Sequence of chain 14.A:
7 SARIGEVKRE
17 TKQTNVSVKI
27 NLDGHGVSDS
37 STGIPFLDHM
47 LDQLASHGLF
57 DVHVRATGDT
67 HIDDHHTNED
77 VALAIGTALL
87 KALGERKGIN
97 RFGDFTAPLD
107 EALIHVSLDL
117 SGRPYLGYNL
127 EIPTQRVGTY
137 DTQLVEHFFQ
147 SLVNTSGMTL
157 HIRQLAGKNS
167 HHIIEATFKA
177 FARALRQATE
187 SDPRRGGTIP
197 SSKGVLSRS

Sequence of chain 2.A:
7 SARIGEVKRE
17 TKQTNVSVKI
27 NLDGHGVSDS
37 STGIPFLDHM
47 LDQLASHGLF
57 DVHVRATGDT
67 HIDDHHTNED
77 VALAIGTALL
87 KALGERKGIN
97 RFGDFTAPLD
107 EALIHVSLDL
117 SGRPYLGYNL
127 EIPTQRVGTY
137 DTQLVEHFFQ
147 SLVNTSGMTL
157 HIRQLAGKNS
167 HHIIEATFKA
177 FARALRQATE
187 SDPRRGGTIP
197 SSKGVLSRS

Sequence of chain 10.A:
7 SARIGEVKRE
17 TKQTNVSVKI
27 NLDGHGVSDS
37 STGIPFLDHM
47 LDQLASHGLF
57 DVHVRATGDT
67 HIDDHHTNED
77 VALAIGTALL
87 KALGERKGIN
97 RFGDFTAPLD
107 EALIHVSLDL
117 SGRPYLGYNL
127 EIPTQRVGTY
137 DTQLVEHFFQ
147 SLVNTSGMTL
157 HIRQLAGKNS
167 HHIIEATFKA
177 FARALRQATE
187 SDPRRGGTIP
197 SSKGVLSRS

Binding-site contacts:
Ligand atom P contacts residue LYS175 of chain 10.A at 3.6 Å.
Ligand atom C6 contacts residue HIS167 of chain 10.A at 3.4 Å.
Ligand atom OP1 contacts residue GLU171 of chain 10.A at 3.2 Å (salt-bridge).
Ligand atom N2 contacts residue MN1 of chain 14.B at 2.3 Å.
Ligand atom N2 contacts residue HIS72 of chain 14.A at 3.2 Å (h-bond).
Ligand atom C2 contacts residue GLU171 of chain 10.A at 3.5 Å.
Ligand atom OP5 contacts residue ARG97 of chain 2.A at 2.7 Å (salt-bridge).
Ligand atom C1 contacts residue SER198 of chain 2.A at 3.4 Å.
Ligand atom C6 contacts residue GLU171 of chain 10.A at 3.8 Å.
Ligand atom C5 contacts residue GLU75 of chain 14.A at 3.2 Å.
Ligand atom N2 contacts residue HIS167 of chain 10.A at 3.6 Å.
Ligand atom N1 contacts residue MN1 of chain 14.C at 2.2 Å.
Ligand atom OP4 contacts residue ARG119 of chain 2.A at 3.1 Å (salt-bridge).
Ligand atom P contacts residue SER197 of chain 2.A at 3.7 Å.
Ligand atom O2 contacts residue MN1 of chain 14.B at 2.3 Å.
Ligand atom O3 contacts residue LYS199 of chain 2.A at 3.6 Å.
Ligand atom C6 contacts residue MN1 of chain 14.C at 3.3 Å.
Ligand atom OP6 contacts residue SER197 of chain 2.A at 2.7 Å (h-bond).
Ligand atom O2 contacts residue GLU171 of chain 10.A at 2.5 Å (salt-bridge).
Ligand atom N1 contacts residue HIS71 of chain 14.A at 3.0 Å (h-bond).
Ligand atom O3 contacts residue ARG119 of chain 2.A at 3.8 Å.
Ligand atom OP6 contacts residue ARG97 of chain 2.A at 2.8 Å (salt-bridge).
Ligand atom C6 contacts residue MN1 of chain 14.B at 3.0 Å.
Ligand atom N2 contacts residue GLU171 of chain 10.A at 3.2 Å (salt-bridge).
Ligand atom C6 contacts residue HIS71 of chain 14.A at 3.3 Å.
Ligand atom P contacts residue ARG97 of chain 2.A at 3.6 Å.
Ligand atom OP4 contacts residue LYS199 of chain 2.A at 2.7 Å (salt-bridge).
Ligand atom O2 contacts residue HIS72 of chain 14.A at 3.5 Å (h-bond).
Ligand atom C1 contacts residue GLU171 of chain 10.A at 3.8 Å.
Ligand atom O2 contacts residue HIS45 of chain 10.A at 3.4 Å (h-bond).
Ligand atom OP1 contacts residue LYS175 of chain 10.A at 3.4 Å (salt-bridge).
Ligand atom N1 contacts residue HIS168 of chain 10.A at 3.5 Å (h-bond).
Ligand atom C4 contacts residue MN1 of chain 14.B at 3.3 Å.
Ligand atom C2 contacts residue MN1 of chain 14.B at 3.4 Å.
Ligand atom N1 contacts residue GLU75 of chain 14.A at 3.2 Å (salt-bridge).
Ligand atom C5 contacts residue MN1 of chain 14.C at 3.0 Å.
Ligand atom OP5 contacts residue ARG119 of chain 2.A at 3.0 Å (salt-bridge).
Ligand atom OP5 contacts residue LYS175 of chain 10.A at 2.6 Å (salt-bridge).
Ligand atom C6 contacts residue HIS72 of chain 14.A at 3.7 Å.
Ligand atom OP4 contacts residue SER197 of chain 2.A at 3.8 Å.

This protein binds this small molecule.
Small molecule (SMILES): O=P(O)(O)OC[C@@H](O)[C@@H](O)c1cnc[nH]1